Sequence of chain 6.A:
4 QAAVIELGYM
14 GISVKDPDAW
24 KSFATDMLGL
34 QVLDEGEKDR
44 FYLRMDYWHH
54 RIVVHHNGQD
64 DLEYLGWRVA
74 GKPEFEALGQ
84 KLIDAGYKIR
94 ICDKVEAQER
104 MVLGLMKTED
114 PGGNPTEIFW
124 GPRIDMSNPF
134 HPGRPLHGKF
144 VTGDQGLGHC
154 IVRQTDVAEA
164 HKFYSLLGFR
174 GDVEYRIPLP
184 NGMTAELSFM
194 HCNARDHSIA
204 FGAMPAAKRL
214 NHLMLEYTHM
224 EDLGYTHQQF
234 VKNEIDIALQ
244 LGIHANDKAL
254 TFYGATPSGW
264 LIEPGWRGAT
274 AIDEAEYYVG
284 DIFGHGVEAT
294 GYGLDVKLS

Binding-site contacts:
Ligand atom C contacts residue GLU66 of chain 6.A at 4.0 Å.
Ligand atom C2 contacts residue HIS58 of chain 6.A at 4.1 Å.
Ligand atom C2 contacts residue TYR67 of chain 6.A at 4.4 Å (hydrophobic).
Ligand atom C1 contacts residue GLU66 of chain 6.A at 4.4 Å.
Ligand atom O4 contacts residue GLU102 of chain 6.A at 2.5 Å (salt-bridge).
Ligand atom C5 contacts residue GLU102 of chain 6.A at 3.4 Å.
Ligand atom C3 contacts residue TYR67 of chain 6.A at 4.1 Å (hydrophobic).
Ligand atom C4 contacts residue GLU102 of chain 6.A at 3.3 Å.
Ligand atom C6 contacts residue HIS58 of chain 6.A at 3.3 Å.
Ligand atom C5 contacts residue ARG43 of chain 6.A at 3.6 Å.
Ligand atom C2 contacts residue GLU66 of chain 6.A at 3.9 Å.
Ligand atom C4 contacts residue HIS58 of chain 6.A at 3.9 Å.
Ligand atom C3 contacts residue HIS58 of chain 6.A at 4.1 Å.
Ligand atom O3 contacts residue ARG103 of chain 6.A at 2.9 Å (salt-bridge).
Ligand atom C1 contacts residue HIS58 of chain 6.A at 3.6 Å.
Ligand atom C contacts residue HIS58 of chain 6.A at 3.9 Å.
Ligand atom C3 contacts residue ARG103 of chain 6.A at 4.0 Å.
Ligand atom C5 contacts residue HIS58 of chain 6.A at 3.6 Å.
Ligand atom C6 contacts residue ARG43 of chain 6.A at 4.2 Å.
Ligand atom C4 contacts residue ARG103 of chain 6.A at 3.8 Å.
Ligand atom O3 contacts residue TYR67 of chain 6.A at 3.7 Å.
Ligand atom O4 contacts residue ARG103 of chain 6.A at 3.0 Å (salt-bridge).

The protein below binds the small molecule below.
Small molecule (SMILES): Cc1ccc(O)c(O)c1